Sequence of chain 1.D:
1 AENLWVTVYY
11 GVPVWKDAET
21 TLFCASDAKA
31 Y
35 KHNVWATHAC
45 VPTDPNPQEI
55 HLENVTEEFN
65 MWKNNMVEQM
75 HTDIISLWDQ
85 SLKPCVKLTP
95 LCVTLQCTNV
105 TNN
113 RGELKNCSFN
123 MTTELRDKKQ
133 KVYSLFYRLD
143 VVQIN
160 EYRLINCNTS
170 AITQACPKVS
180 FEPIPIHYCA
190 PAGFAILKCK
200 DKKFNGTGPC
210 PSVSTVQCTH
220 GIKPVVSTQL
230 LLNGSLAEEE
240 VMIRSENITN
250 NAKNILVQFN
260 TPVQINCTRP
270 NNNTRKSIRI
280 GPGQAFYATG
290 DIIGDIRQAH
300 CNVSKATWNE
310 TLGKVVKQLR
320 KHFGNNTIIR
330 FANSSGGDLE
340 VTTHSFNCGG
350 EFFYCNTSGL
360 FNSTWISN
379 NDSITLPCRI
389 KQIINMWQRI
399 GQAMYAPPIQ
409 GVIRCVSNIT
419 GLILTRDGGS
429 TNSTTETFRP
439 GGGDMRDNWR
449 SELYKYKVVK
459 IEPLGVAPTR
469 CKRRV

Binding-site contacts:
Ligand atom N2 contacts residue ASN122 of chain 1.D at 2.9 Å (h-bond).
Ligand atom O7 contacts residue GLN100 of chain 1.D at 3.3 Å.
Ligand atom C5 contacts residue ASN122 of chain 1.D at 3.6 Å.
Ligand atom C1 contacts residue ASN122 of chain 1.D at 1.4 Å.
Ligand atom C4 contacts residue ASN122 of chain 1.D at 4.2 Å.
Ligand atom O7 contacts residue LYS133 of chain 1.D at 4.5 Å.
Ligand atom O5 contacts residue ASN122 of chain 1.D at 2.3 Å (h-bond).
Ligand atom C8 contacts residue THR98 of chain 1.D at 3.8 Å.
Ligand atom C7 contacts residue GLN100 of chain 1.D at 4.3 Å.
Ligand atom C3 contacts residue ASN122 of chain 1.D at 3.8 Å.
Ligand atom O7 contacts residue THR98 of chain 1.D at 4.3 Å.
Ligand atom N2 contacts residue LYS133 of chain 1.D at 4.2 Å.
Ligand atom C7 contacts residue ASN122 of chain 1.D at 3.7 Å.
Ligand atom C8 contacts residue ASN122 of chain 1.D at 4.0 Å.
Ligand atom C2 contacts residue ASN122 of chain 1.D at 2.5 Å.
Ligand atom O5 contacts residue LYS131 of chain 1.D at 4.3 Å.

This protein binds this small molecule.
Small molecule (SMILES): CC(=O)N[C@H]1[C@H](O[C@H]2[C@H](O)[C@@H](NC(C)=O)CO[C@@H]2CO)O[C@H](CO)[C@@H](O)[C@@H]1O